Sequence of chain 1.C:
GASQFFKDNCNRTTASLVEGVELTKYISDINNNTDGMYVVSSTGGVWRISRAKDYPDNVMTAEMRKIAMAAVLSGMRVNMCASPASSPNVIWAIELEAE

Sequence of chain 1.D:
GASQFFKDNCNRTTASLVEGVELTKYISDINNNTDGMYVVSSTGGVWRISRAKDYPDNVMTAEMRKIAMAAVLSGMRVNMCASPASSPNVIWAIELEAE

Sequence of chain 1.E:
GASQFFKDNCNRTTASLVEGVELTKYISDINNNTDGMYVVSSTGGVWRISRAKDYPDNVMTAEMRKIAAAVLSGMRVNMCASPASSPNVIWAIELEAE

Binding-site contacts:
Ligand atom C11 contacts residue ALA52 of chain 1.D at 4.2 Å (hydrophobic).
Ligand atom C5 contacts residue ARG51 of chain 1.D at 3.5 Å.
Ligand atom C1 contacts residue ARG51 of chain 1.D at 3.8 Å.
Ligand atom C11 contacts residue ILE30 of chain 1.E at 3.5 Å (hydrophobic).
Ligand atom N5 contacts residue ALA52 of chain 1.D at 4.3 Å.
Ligand atom O1B contacts residue ARG51 of chain 1.D at 4.1 Å.
Ligand atom O1A contacts residue ARG51 of chain 1.D at 2.8 Å (salt-bridge).
Ligand atom C11 contacts residue ARG51 of chain 1.D at 3.5 Å.
Ligand atom N5 contacts residue ARG51 of chain 1.D at 2.7 Å (salt-bridge).
Ligand atom C8 contacts residue ALA52 of chain 1.D at 4.3 Å (hydrophobic).
Ligand atom O1A contacts residue TYR55 of chain 1.C at 3.4 Å (h-bond).
Ligand atom O9 contacts residue LYS53 of chain 1.D at 3.1 Å (salt-bridge).
Ligand atom C4 contacts residue ARG51 of chain 1.D at 3.7 Å.
Ligand atom C6 contacts residue ARG51 of chain 1.D at 3.7 Å.
Ligand atom O1B contacts residue TYR55 of chain 1.C at 2.5 Å (h-bond).
Ligand atom C6 contacts residue ALA52 of chain 1.D at 4.3 Å (hydrophobic).
Ligand atom C7 contacts residue ARG51 of chain 1.D at 4.3 Å.
Ligand atom O8 contacts residue ALA52 of chain 1.D at 3.6 Å.
Ligand atom C8 contacts residue LYS53 of chain 1.D at 3.8 Å.
Ligand atom O8 contacts residue LYS53 of chain 1.D at 2.9 Å (salt-bridge).
Ligand atom C10 contacts residue ARG51 of chain 1.D at 3.6 Å.
Ligand atom C9 contacts residue ASP54 of chain 1.D at 3.6 Å.
Ligand atom C1 contacts residue TYR55 of chain 1.C at 3.3 Å (hydrophobic).
Ligand atom O8 contacts residue TYR55 of chain 1.C at 3.5 Å (h-bond).
Ligand atom O9 contacts residue ASP54 of chain 1.D at 3.0 Å (salt-bridge).
Ligand atom O9 contacts residue ALA52 of chain 1.D at 3.6 Å.
Ligand atom C11 contacts residue ASP57 of chain 1.D at 4.1 Å.
Ligand atom C7 contacts residue ALA52 of chain 1.D at 4.2 Å (hydrophobic).
Ligand atom C9 contacts residue LYS53 of chain 1.D at 3.8 Å.
Ligand atom O4 contacts residue ARG51 of chain 1.D at 4.4 Å.

The small molecule below binds the protein below.
Small molecule (SMILES): CC(=O)N[C@H]1[C@H]([C@H](O)[C@H](O)CO)O[C@@](O)(C(=O)O)C[C@@H]1O